Binding-site contacts:
Ligand atom N4 contacts residue MET102 of chain 1.A at 3.2 Å (h-bond).
Ligand atom C19 contacts residue VAL35 of chain 1.A at 3.9 Å (hydrophobic).
Ligand atom C8 contacts residue CYS106 of chain 1.A at 2.8 Å (hydrophobic).
Ligand atom C17 contacts residue MET99 of chain 1.A at 3.8 Å (hydrophobic).
Ligand atom C5 contacts residue MET102 of chain 1.A at 3.6 Å (hydrophobic).
Ligand atom C4 contacts residue GLY105 of chain 1.A at 3.9 Å.
Ligand atom C5 contacts residue LEU27 of chain 1.A at 3.7 Å (hydrophobic).
Ligand atom C4 contacts residue LEU27 of chain 1.A at 3.7 Å (hydrophobic).
Ligand atom C17 contacts residue LEU153 of chain 1.A at 3.6 Å (hydrophobic).
Ligand atom N4 contacts residue ALA52 of chain 1.A at 3.9 Å.
Ligand atom O1 contacts residue MET102 of chain 1.A at 3.1 Å (h-bond).
Ligand atom C23 contacts residue GLY28 of chain 1.A at 3.8 Å.
Ligand atom C26 contacts residue VAL35 of chain 1.A at 3.9 Å (hydrophobic).
Ligand atom N3 contacts residue LEU27 of chain 1.A at 3.8 Å.
Ligand atom C9 contacts residue CYS106 of chain 1.A at 1.8 Å (hydrophobic).
Ligand atom C7 contacts residue CYS106 of chain 1.A at 3.2 Å (hydrophobic).
Ligand atom C4 contacts residue MET102 of chain 1.A at 3.7 Å (hydrophobic).
Ligand atom N6 contacts residue VAL35 of chain 1.A at 3.5 Å.
Ligand atom C1 contacts residue GLY105 of chain 1.A at 3.7 Å.
Ligand atom O1 contacts residue LEU101 of chain 1.A at 3.5 Å.
Ligand atom O contacts residue CYS106 of chain 1.A at 3.2 Å (h-bond).
Ligand atom C16 contacts residue LEU153 of chain 1.A at 3.6 Å (hydrophobic).
Ligand atom C27 contacts residue VAL35 of chain 1.A at 3.7 Å (hydrophobic).
Ligand atom O1 contacts residue LEU27 of chain 1.A at 3.8 Å.
Ligand atom C22 contacts residue VAL35 of chain 1.A at 3.8 Å (hydrophobic).
Ligand atom N2 contacts residue ASP109 of chain 1.A at 3.5 Å (salt-bridge).
Ligand atom O1 contacts residue PRO103 of chain 1.A at 3.7 Å.
Ligand atom N5 contacts residue LEU27 of chain 1.A at 3.9 Å.
Ligand atom C21 contacts residue VAL35 of chain 1.A at 3.6 Å (hydrophobic).
Ligand atom C9 contacts residue ASP109 of chain 1.A at 3.7 Å.
Ligand atom O contacts residue LEU153 of chain 1.A at 3.8 Å.
Ligand atom C16 contacts residue GLN100 of chain 1.A at 3.7 Å.
Ligand atom N3 contacts residue MET102 of chain 1.A at 3.0 Å (h-bond).
Ligand atom C6 contacts residue GLY105 of chain 1.A at 3.5 Å.
Ligand atom C5 contacts residue GLY105 of chain 1.A at 3.6 Å.
Ligand atom C17 contacts residue ALA52 of chain 1.A at 3.5 Å (hydrophobic).
Ligand atom C8 contacts residue ASP109 of chain 1.A at 3.4 Å.
Ligand atom C12 contacts residue ASP109 of chain 1.A at 3.6 Å.
Ligand atom C16 contacts residue ALA52 of chain 1.A at 3.4 Å (hydrophobic).
Ligand atom C14 contacts residue PRO103 of chain 1.A at 3.2 Å (hydrophobic).

Sequence of chain 1.A:
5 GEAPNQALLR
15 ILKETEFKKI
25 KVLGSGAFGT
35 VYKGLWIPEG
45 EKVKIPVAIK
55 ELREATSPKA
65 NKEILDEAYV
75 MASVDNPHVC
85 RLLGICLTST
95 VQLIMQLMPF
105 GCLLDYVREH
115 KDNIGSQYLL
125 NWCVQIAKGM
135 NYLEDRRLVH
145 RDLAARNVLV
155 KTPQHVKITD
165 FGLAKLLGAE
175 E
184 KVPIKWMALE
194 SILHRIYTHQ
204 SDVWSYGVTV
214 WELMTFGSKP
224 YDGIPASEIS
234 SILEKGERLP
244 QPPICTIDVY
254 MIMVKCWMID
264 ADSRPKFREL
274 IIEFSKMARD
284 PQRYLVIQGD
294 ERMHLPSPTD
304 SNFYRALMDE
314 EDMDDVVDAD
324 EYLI

A protein and the small-molecule ligand that binds it are described below.
Small molecule (SMILES): C=CC(=O)Nc1cc(Nc2nccc(-c3cn(C)c4ccccc34)n2)c(OC)cc1N(C)CCN(C)C